Sequence of chain 2.B:
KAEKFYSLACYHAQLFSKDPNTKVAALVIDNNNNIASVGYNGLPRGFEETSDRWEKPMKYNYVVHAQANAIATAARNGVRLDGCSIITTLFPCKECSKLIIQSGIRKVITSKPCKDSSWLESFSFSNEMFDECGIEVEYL

Binding-site contacts:
Ligand atom O2 contacts residue GLY41 of chain 2.A at 3.5 Å.
Ligand atom O2G contacts residue LYS20 of chain 2.A at 3.4 Å (salt-bridge).
Ligand atom O2G contacts residue MG1 of chain 2.F at 2.1 Å.
Ligand atom PA contacts residue MG1 of chain 2.F at 3.2 Å.
Ligand atom O3' contacts residue GLY44 of chain 2.A at 3.0 Å (h-bond).
Ligand atom C6 contacts residue ARG47 of chain 2.A at 3.5 Å.
Ligand atom O4' contacts residue GLN104 of chain 2.B at 3.0 Å (h-bond).
Ligand atom O1G contacts residue LYS20 of chain 2.A at 3.0 Å (salt-bridge).
Ligand atom O2 contacts residue TYR42 of chain 2.A at 3.2 Å (h-bond).
Ligand atom O3' contacts residue LEU45 of chain 2.A at 3.0 Å (h-bond).
Ligand atom O3B contacts residue MG1 of chain 2.F at 3.4 Å.
Ligand atom O1B contacts residue GLY48 of chain 2.A at 3.2 Å (h-bond).
Ligand atom C6 contacts residue TYR42 of chain 2.A at 3.5 Å (hydrophobic).
Ligand atom C5' contacts residue LEU45 of chain 2.A at 3.4 Å (hydrophobic).
Ligand atom O2A contacts residue GLU51 of chain 2.A at 2.8 Å (salt-bridge).
Ligand atom PG contacts residue MG1 of chain 2.F at 3.2 Å.
Ligand atom O1A contacts residue TYR42 of chain 2.A at 2.6 Å (h-bond).
Ligand atom O2G contacts residue GLU51 of chain 2.A at 2.9 Å (salt-bridge).
Ligand atom O1B contacts residue MG1 of chain 2.F at 2.0 Å.
Ligand atom C3' contacts residue LEU45 of chain 2.A at 3.0 Å (hydrophobic).
Ligand atom C2' contacts residue ASN71 of chain 2.A at 3.5 Å.
Ligand atom C5 contacts residue TYR42 of chain 2.A at 3.5 Å (hydrophobic).
Ligand atom O2 contacts residue ASN71 of chain 2.A at 3.5 Å.
Ligand atom O2A contacts residue MG1 of chain 2.F at 2.0 Å.
Ligand atom O1G contacts residue LYS3 of chain 3.B at 2.8 Å (salt-bridge).
Ligand atom O1A contacts residue LYS20 of chain 2.A at 3.4 Å (salt-bridge).
Ligand atom O2B contacts residue ARG47 of chain 2.A at 3.4 Å.
Ligand atom O2A contacts residue LYS20 of chain 2.A at 3.0 Å (salt-bridge).
Ligand atom PB contacts residue MG1 of chain 2.F at 3.1 Å.
Ligand atom N4 contacts residue ASN35 of chain 3.B at 2.7 Å (h-bond).
Ligand atom C4 contacts residue ASN36 of chain 3.B at 3.4 Å.
Ligand atom N3 contacts residue TYR42 of chain 2.A at 3.4 Å.
Ligand atom O3' contacts residue ASN71 of chain 2.A at 2.9 Å (h-bond).
Ligand atom C4' contacts residue LEU45 of chain 2.A at 3.2 Å (hydrophobic).
Ligand atom O3A contacts residue MG1 of chain 2.F at 3.4 Å.
Ligand atom O1A contacts residue LYS3 of chain 3.B at 3.3 Å (salt-bridge).
Ligand atom O3A contacts residue LYS3 of chain 3.B at 3.3 Å (salt-bridge).
Ligand atom O5' contacts residue TYR42 of chain 2.A at 3.5 Å (h-bond).
Ligand atom C2' contacts residue TYR42 of chain 2.A at 3.5 Å (hydrophobic).
Ligand atom C4 contacts residue TYR42 of chain 2.A at 3.4 Å (hydrophobic).

Sequence of chain 3.B:
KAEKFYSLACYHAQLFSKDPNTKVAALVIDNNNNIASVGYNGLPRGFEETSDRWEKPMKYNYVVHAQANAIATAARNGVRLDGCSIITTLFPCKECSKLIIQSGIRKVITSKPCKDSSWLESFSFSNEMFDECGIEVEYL

This small molecule binds to this protein.
Small molecule (SMILES): Nc1ccn([C@H]2C[C@H](O)[C@@H](CO[P](=O)(O)O[P](=O)(O)OP(=O)(O)O)O2)c(=O)n1

Sequence of chain 2.A:
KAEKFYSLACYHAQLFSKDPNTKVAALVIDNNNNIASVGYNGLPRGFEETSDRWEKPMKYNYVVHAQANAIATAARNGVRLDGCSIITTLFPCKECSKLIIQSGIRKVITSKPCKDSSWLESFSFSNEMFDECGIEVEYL